This protein binds this small molecule.
Small molecule (SMILES): C[N+](C)(C)CCOP(=O)(O)O

Sequence of chain 1.B:
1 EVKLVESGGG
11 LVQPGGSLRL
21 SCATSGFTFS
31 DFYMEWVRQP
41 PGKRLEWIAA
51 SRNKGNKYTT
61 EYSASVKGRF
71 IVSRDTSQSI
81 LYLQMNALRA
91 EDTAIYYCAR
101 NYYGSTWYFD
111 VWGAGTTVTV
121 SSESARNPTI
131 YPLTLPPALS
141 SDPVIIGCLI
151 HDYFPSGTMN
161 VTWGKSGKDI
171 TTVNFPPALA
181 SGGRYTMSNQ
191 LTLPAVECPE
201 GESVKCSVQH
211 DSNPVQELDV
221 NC

Binding-site contacts:
Ligand atom C3 contacts residue TYR33 of chain 1.B at 3.4 Å (hydrophobic).
Ligand atom P1 contacts residue TYR33 of chain 1.B at 3.8 Å.
Ligand atom C1 contacts residue TRP107 of chain 1.B at 4.0 Å (hydrophobic).
Ligand atom O1 contacts residue TYR100 of chain 1.A at 3.3 Å.
Ligand atom C3 contacts residue TYR100 of chain 1.A at 4.0 Å (hydrophobic).
Ligand atom C3 contacts residue TRP107 of chain 1.B at 3.2 Å (hydrophobic).
Ligand atom O3 contacts residue ARG52 of chain 1.B at 3.2 Å (salt-bridge).
Ligand atom C2 contacts residue HIS98 of chain 1.A at 4.3 Å.
Ligand atom C5 contacts residue TRP107 of chain 1.B at 3.3 Å (hydrophobic).
Ligand atom N1 contacts residue TYR33 of chain 1.B at 4.5 Å.
Ligand atom O1 contacts residue ARG52 of chain 1.B at 3.1 Å (salt-bridge).
Ligand atom C5 contacts residue ASP97 of chain 1.A at 3.4 Å.
Ligand atom O3 contacts residue TYR100 of chain 1.A at 4.3 Å.
Ligand atom P1 contacts residue ARG52 of chain 1.B at 3.1 Å.
Ligand atom O1 contacts residue TYR33 of chain 1.B at 3.3 Å.
Ligand atom C4 contacts residue LEU102 of chain 1.A at 3.6 Å (hydrophobic).
Ligand atom C4 contacts residue ASP97 of chain 1.A at 4.1 Å.
Ligand atom C4 contacts residue TYR100 of chain 1.A at 3.1 Å (hydrophobic).
Ligand atom O4 contacts residue ARG52 of chain 1.B at 3.0 Å (salt-bridge).
Ligand atom N1 contacts residue TYR100 of chain 1.A at 3.9 Å.
Ligand atom C2 contacts residue TYR100 of chain 1.A at 3.6 Å (hydrophobic).
Ligand atom N1 contacts residue HIS98 of chain 1.A at 4.4 Å.
Ligand atom C5 contacts residue HIS98 of chain 1.A at 3.5 Å.
Ligand atom N1 contacts residue ASN101 of chain 1.B at 4.4 Å.
Ligand atom C3 contacts residue ASN101 of chain 1.B at 4.0 Å.
Ligand atom O4 contacts residue TYR33 of chain 1.B at 2.9 Å (h-bond).
Ligand atom P1 contacts residue TYR100 of chain 1.A at 4.5 Å.
Ligand atom N1 contacts residue TRP107 of chain 1.B at 4.0 Å.
Ligand atom C4 contacts residue ASN101 of chain 1.B at 3.8 Å.

Sequence of chain 1.A:
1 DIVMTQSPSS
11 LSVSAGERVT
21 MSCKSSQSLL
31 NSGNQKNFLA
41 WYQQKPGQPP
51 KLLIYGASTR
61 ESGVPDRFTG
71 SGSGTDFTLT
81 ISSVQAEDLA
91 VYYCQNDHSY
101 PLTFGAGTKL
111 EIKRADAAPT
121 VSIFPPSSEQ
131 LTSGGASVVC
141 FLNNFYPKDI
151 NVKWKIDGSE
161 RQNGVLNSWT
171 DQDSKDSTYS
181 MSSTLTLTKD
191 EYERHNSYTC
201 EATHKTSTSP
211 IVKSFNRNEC